The protein below binds the small molecule below.
Small molecule (SMILES): CC(=O)N[C@@H]1[C@@H](O)[C@H](O)[C@@H](CO)O[C@H]1O

Binding-site contacts:
Ligand atom C1 contacts residue ASN346 of chain 1.B at 1.4 Å.
Ligand atom N2 contacts residue ASN346 of chain 1.B at 3.0 Å (h-bond).
Ligand atom O6 contacts residue ASN346 of chain 1.B at 4.0 Å.
Ligand atom C7 contacts residue PHE952 of chain 1.B at 4.4 Å (hydrophobic).
Ligand atom C3 contacts residue ASN346 of chain 1.B at 3.9 Å.
Ligand atom C5 contacts residue ASN346 of chain 1.B at 3.6 Å.
Ligand atom C4 contacts residue ASN346 of chain 1.B at 4.3 Å.
Ligand atom C7 contacts residue ASN346 of chain 1.B at 4.0 Å.
Ligand atom O5 contacts residue ASN346 of chain 1.B at 2.4 Å (h-bond).
Ligand atom C2 contacts residue ASN346 of chain 1.B at 2.6 Å.
Ligand atom C8 contacts residue HIS349 of chain 1.B at 4.2 Å.
Ligand atom O7 contacts residue HIS349 of chain 1.B at 2.4 Å (h-bond).
Ligand atom N2 contacts residue HIS349 of chain 1.B at 3.5 Å.
Ligand atom C8 contacts residue SER348 of chain 1.B at 3.6 Å.
Ligand atom O7 contacts residue PHE952 of chain 1.B at 3.2 Å.
Ligand atom C7 contacts residue HIS349 of chain 1.B at 3.2 Å.

Sequence of chain 1.B:
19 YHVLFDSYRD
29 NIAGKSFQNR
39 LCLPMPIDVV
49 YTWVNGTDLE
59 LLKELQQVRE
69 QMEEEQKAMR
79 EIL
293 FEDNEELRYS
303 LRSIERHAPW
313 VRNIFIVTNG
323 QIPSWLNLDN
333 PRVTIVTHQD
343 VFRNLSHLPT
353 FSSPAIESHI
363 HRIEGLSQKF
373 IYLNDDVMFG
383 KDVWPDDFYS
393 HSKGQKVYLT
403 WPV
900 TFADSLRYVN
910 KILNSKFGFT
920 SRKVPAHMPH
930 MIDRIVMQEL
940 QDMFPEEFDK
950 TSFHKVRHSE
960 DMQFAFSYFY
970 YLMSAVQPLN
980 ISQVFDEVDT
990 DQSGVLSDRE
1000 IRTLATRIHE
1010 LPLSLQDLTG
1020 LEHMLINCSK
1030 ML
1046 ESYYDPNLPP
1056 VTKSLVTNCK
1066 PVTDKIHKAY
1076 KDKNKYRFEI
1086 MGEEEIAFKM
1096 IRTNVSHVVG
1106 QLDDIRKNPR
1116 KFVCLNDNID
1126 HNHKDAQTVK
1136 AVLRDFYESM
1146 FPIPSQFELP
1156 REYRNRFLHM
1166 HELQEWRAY